Binding-site contacts:
Ligand atom O3 contacts residue THR67 of chain 1.F at 3.8 Å.
Ligand atom O3 contacts residue ASN68 of chain 1.F at 4.0 Å.
Ligand atom C1 contacts residue CYS158 of chain 1.F at 3.8 Å (hydrophobic).
Ligand atom O3 contacts residue ILE160 of chain 1.F at 2.9 Å.
Ligand atom O1 contacts residue GLY159 of chain 1.F at 3.8 Å.
Ligand atom O1 contacts residue CYS158 of chain 1.F at 3.7 Å.
Ligand atom C4 contacts residue ILE160 of chain 1.F at 4.3 Å (hydrophobic).
Ligand atom C1 contacts residue GLY159 of chain 1.F at 3.3 Å.
Ligand atom C1 contacts residue ASN68 of chain 1.F at 4.3 Å.
Ligand atom C1 contacts residue PRO157 of chain 1.F at 3.8 Å (hydrophobic).
Ligand atom O3 contacts residue GLY159 of chain 1.F at 4.0 Å.
Ligand atom C2 contacts residue ASN68 of chain 1.F at 4.2 Å.
Ligand atom C3 contacts residue ILE160 of chain 1.F at 4.2 Å (hydrophobic).
Ligand atom O1 contacts residue PRO157 of chain 1.F at 3.8 Å.
Ligand atom C4 contacts residue GLY159 of chain 1.F at 3.8 Å.

A protein and the small-molecule ligand that binds it are described below.
Small molecule (SMILES): C[C@@H](O)CCO

Sequence of chain 1.F:
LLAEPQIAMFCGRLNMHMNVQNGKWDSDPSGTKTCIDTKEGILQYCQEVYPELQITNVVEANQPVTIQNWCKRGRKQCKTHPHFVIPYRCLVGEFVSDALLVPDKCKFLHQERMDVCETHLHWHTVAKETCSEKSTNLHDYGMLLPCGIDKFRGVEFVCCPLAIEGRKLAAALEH